Sequence of chain 1.A:
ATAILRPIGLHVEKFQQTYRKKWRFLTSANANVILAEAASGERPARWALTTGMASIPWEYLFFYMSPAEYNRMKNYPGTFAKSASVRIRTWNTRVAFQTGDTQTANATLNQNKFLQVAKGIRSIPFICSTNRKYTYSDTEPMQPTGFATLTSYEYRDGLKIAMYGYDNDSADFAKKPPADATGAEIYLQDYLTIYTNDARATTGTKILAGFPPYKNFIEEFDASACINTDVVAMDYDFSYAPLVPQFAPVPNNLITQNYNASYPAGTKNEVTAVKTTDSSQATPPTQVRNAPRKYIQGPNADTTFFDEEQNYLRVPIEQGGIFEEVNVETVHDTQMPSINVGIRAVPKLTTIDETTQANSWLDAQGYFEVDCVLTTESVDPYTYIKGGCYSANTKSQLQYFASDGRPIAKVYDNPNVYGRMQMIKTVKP

Binding-site contacts:
Ligand atom OP1 contacts residue ARG20 of chain 1.A at 2.6 Å (salt-bridge).
Ligand atom C2 contacts residue THR18 of chain 1.A at 3.1 Å.
Ligand atom OP1 contacts residue ARG20 of chain 1.A at 2.4 Å (salt-bridge).
Ligand atom N3 contacts residue ARG20 of chain 1.A at 3.5 Å.
Ligand atom C2 contacts residue LYS22 of chain 1.A at 4.0 Å.
Ligand atom P contacts residue ARG20 of chain 1.A at 3.7 Å.
Ligand atom C2 contacts residue TYR19 of chain 1.A at 3.8 Å (hydrophobic).
Ligand atom O4' contacts residue LYS22 of chain 1.A at 3.5 Å (salt-bridge).
Ligand atom N1 contacts residue DC1 of chain 5.C at 2.9 Å (h-bond).
Ligand atom C5 contacts residue LYS22 of chain 1.A at 3.7 Å.
Ligand atom C2 contacts residue ARG20 of chain 1.A at 3.3 Å.
Ligand atom C6 contacts residue LYS22 of chain 1.A at 3.4 Å.
Ligand atom N3 contacts residue LYS22 of chain 1.A at 3.6 Å.
Ligand atom N1 contacts residue THR18 of chain 1.A at 3.5 Å (h-bond).
Ligand atom C5' contacts residue ARG20 of chain 1.A at 3.9 Å.
Ligand atom N2 contacts residue DC1 of chain 5.C at 2.8 Å (h-bond).
Ligand atom C4 contacts residue ARG20 of chain 1.A at 4.0 Å.
Ligand atom O6 contacts residue DC1 of chain 5.C at 2.9 Å (h-bond).
Ligand atom N1 contacts residue ARG20 of chain 1.A at 2.9 Å (salt-bridge).
Ligand atom O2 contacts residue LYS21 of chain 1.A at 3.9 Å.
Ligand atom N4 contacts residue ASN216 of chain 5.A at 3.3 Å (h-bond).
Ligand atom C6 contacts residue DC1 of chain 5.C at 3.5 Å.
Ligand atom O2 contacts residue ARG20 of chain 1.A at 3.8 Å.
Ligand atom C4 contacts residue LYS22 of chain 1.A at 4.0 Å.
Ligand atom N6 contacts residue ARG20 of chain 1.A at 3.2 Å (salt-bridge).
Ligand atom N1 contacts residue TYR19 of chain 1.A at 3.5 Å.
Ligand atom N6 contacts residue LYS21 of chain 1.A at 3.4 Å (salt-bridge).
Ligand atom OP1 contacts residue ARG87 of chain 1.A at 4.0 Å.
Ligand atom C6 contacts residue ARG20 of chain 1.A at 3.5 Å.
Ligand atom O3' contacts residue ARG20 of chain 1.A at 3.5 Å (salt-bridge).
Ligand atom O5' contacts residue ARG20 of chain 1.A at 2.8 Å (salt-bridge).
Ligand atom N1 contacts residue LYS22 of chain 1.A at 3.8 Å.
Ligand atom O4' contacts residue ASP371 of chain 1.A at 3.8 Å.
Ligand atom C6 contacts residue GLU69 of chain 1.A at 3.9 Å.
Ligand atom P contacts residue ARG20 of chain 1.A at 3.1 Å.
Ligand atom N4 contacts residue LYS215 of chain 5.A at 3.9 Å.
Ligand atom N1 contacts residue GLU69 of chain 1.A at 3.9 Å.
Ligand atom C2 contacts residue DC1 of chain 5.C at 3.5 Å.
Ligand atom N6 contacts residue GLU69 of chain 1.A at 3.0 Å (salt-bridge).
Ligand atom C4' contacts residue ARG20 of chain 1.A at 3.9 Å.

This protein binds this small molecule.
Small molecule (SMILES): Nc1ccn([C@H]2C[C@H](O[P](=O)(O)OC[C@H]3O[C@@H](n4cnc5c(=O)[nH]c(N)nc54)C[C@@H]3O[P](=O)(O)OC[C@H]3O[C@@H](n4cnc5c4NC=N[C@@H]5N)C[C@@H]3O)[C@@H](COP(=O)=O)O2)c(=O)n1

Sequence of chain 5.A:
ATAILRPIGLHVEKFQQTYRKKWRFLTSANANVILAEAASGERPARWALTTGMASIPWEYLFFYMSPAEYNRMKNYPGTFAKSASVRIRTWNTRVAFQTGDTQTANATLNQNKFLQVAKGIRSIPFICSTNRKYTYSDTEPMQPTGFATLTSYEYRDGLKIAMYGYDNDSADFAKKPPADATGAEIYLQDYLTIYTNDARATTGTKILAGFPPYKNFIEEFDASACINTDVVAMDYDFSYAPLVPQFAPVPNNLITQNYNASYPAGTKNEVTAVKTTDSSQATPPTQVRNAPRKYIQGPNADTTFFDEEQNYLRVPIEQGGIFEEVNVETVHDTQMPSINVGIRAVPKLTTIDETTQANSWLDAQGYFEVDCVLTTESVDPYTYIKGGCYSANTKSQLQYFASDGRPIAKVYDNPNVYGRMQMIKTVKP